This small molecule binds to this protein.
Small molecule (SMILES): C[C@H](N)B(O)O

Binding-site contacts:
Ligand atom CB contacts residue GLY160 of chain 1.A at 3.5 Å.
Ligand atom O1 contacts residue B2A1 of chain 1.N at 2.6 Å (h-bond).
Ligand atom CB contacts residue THR223 of chain 1.A at 4.4 Å.
Ligand atom O2 contacts residue B2A1 of chain 1.N at 4.1 Å.
Ligand atom O1 contacts residue SER224 of chain 1.A at 2.5 Å (h-bond).
Ligand atom CA contacts residue GLY134 of chain 1.A at 3.8 Å.
Ligand atom B contacts residue B2A1 of chain 1.N at 3.9 Å.
Ligand atom O1 contacts residue HIS69 of chain 1.A at 4.2 Å.
Ligand atom O2 contacts residue ALA158 of chain 1.A at 3.3 Å.
Ligand atom CB contacts residue LEU133 of chain 1.A at 3.5 Å (hydrophobic).
Ligand atom B contacts residue ASN161 of chain 1.A at 3.7 Å.
Ligand atom CB contacts residue GLY134 of chain 1.A at 3.9 Å.
Ligand atom O1 contacts residue SER132 of chain 1.A at 4.0 Å.
Ligand atom N contacts residue LEU133 of chain 1.A at 3.3 Å.
Ligand atom CA contacts residue LEU133 of chain 1.A at 3.9 Å (hydrophobic).
Ligand atom CA contacts residue GLY160 of chain 1.A at 4.4 Å.
Ligand atom B contacts residue THR223 of chain 1.A at 4.2 Å.
Ligand atom O2 contacts residue ASN161 of chain 1.A at 3.3 Å (h-bond).
Ligand atom O2 contacts residue THR223 of chain 1.A at 2.9 Å (h-bond).
Ligand atom B contacts residue SER132 of chain 1.A at 4.1 Å.
Ligand atom B contacts residue LEU133 of chain 1.A at 4.0 Å.
Ligand atom B contacts residue ALA158 of chain 1.A at 4.1 Å.
Ligand atom CB contacts residue ALA158 of chain 1.A at 3.9 Å (hydrophobic).
Ligand atom O2 contacts residue SER224 of chain 1.A at 2.8 Å (h-bond).
Ligand atom N contacts residue GLY134 of chain 1.A at 2.8 Å (h-bond).
Ligand atom B contacts residue SER224 of chain 1.A at 3.0 Å.
Ligand atom CA contacts residue ASN161 of chain 1.A at 4.0 Å.
Ligand atom O1 contacts residue ASN161 of chain 1.A at 3.7 Å.

Sequence of chain 1.A:
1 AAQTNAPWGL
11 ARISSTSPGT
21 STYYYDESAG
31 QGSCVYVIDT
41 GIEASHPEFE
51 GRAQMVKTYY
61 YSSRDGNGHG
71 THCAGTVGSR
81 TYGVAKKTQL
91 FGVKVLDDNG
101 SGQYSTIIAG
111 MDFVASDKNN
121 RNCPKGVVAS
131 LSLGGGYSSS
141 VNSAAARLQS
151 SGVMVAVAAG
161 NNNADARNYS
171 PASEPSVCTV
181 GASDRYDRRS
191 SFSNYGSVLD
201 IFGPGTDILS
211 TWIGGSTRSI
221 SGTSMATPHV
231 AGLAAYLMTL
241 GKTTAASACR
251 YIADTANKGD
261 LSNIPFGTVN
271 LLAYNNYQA